Binding-site contacts:
Ligand atom C11 contacts residue TYR67 of chain 1.A at 3.7 Å (hydrophobic).
Ligand atom C26 contacts residue TYR161 of chain 1.A at 3.5 Å (hydrophobic).
Ligand atom C36 contacts residue GLU95 of chain 1.A at 3.6 Å.
Ligand atom C10 contacts residue ASP70 of chain 1.A at 3.5 Å.
Ligand atom CL1 contacts residue PHE71 of chain 1.A at 3.3 Å.
Ligand atom C46 contacts residue ARG66 of chain 1.A at 3.7 Å.
Ligand atom CL1 contacts residue GLU111 of chain 1.A at 3.7 Å.
Ligand atom O6 contacts residue TYR161 of chain 1.A at 3.5 Å.
Ligand atom C2 contacts residue TYR67 of chain 1.A at 3.5 Å (hydrophobic).
Ligand atom CL1 contacts residue PHE112 of chain 1.A at 3.7 Å.
Ligand atom C12 contacts residue ASP70 of chain 1.A at 3.6 Å.
Ligand atom O10 contacts residue ARG66 of chain 1.A at 3.1 Å (salt-bridge).
Ligand atom C21 contacts residue TYR67 of chain 1.A at 3.5 Å (hydrophobic).
Ligand atom O7 contacts residue PHE157 of chain 1.A at 3.6 Å.
Ligand atom C45 contacts residue ALA59 of chain 1.A at 3.2 Å (hydrophobic).
Ligand atom C30 contacts residue TYR161 of chain 1.A at 3.5 Å (hydrophobic).
Ligand atom O7 contacts residue GLY104 of chain 1.A at 3.5 Å (h-bond).
Ligand atom C25 contacts residue TYR67 of chain 1.A at 3.3 Å (hydrophobic).
Ligand atom CL1 contacts residue VAL115 of chain 1.A at 3.6 Å.
Ligand atom O1 contacts residue ASN102 of chain 1.A at 3.3 Å (h-bond).
Ligand atom O3 contacts residue GLY104 of chain 1.A at 3.0 Å (h-bond).
Ligand atom O7 contacts residue TYR161 of chain 1.A at 3.6 Å.
Ligand atom C43 contacts residue TYR161 of chain 1.A at 3.5 Å (hydrophobic).
Ligand atom N1 contacts residue GLY104 of chain 1.A at 3.4 Å.
Ligand atom O7 contacts residue VAL107 of chain 1.A at 3.3 Å.
Ligand atom C46 contacts residue ASP62 of chain 1.A at 3.4 Å.
Ligand atom C27 contacts residue TYR161 of chain 1.A at 3.5 Å (hydrophobic).
Ligand atom O2 contacts residue TYR67 of chain 1.A at 3.3 Å (h-bond).
Ligand atom C29 contacts residue TYR161 of chain 1.A at 3.7 Å (hydrophobic).
Ligand atom C38 contacts residue ASP62 of chain 1.A at 3.6 Å.
Ligand atom O3 contacts residue ASN102 of chain 1.A at 3.7 Å.
Ligand atom C26 contacts residue GLY104 of chain 1.A at 3.4 Å.
Ligand atom N5 contacts residue TYR161 of chain 1.A at 3.6 Å.
Ligand atom C17 contacts residue ASP70 of chain 1.A at 3.7 Å.
Ligand atom N6 contacts residue TYR161 of chain 1.A at 3.5 Å.
Ligand atom O6 contacts residue ALA59 of chain 1.A at 3.3 Å.
Ligand atom O7 contacts residue TRP103 of chain 1.A at 3.2 Å.
Ligand atom C19 contacts residue ALA108 of chain 1.A at 3.5 Å (hydrophobic).
Ligand atom C4 contacts residue ARG105 of chain 1.A at 3.7 Å.
Ligand atom N7 contacts residue ASP62 of chain 1.A at 2.8 Å (salt-bridge).

The small molecule below binds the protein below.
Small molecule (SMILES): CC1(C)CCC(CN2CCN(c3ccc(C(=O)NS(=O)(=O)c4ccc(NCC5CCOCC5)c([N+](=O)[O-])c4)c(Oc4cc5ccnc-5n(COP(=O)(O)O)c4)c3)CC2)=C(c2ccc(Cl)cc2)C1

Sequence of chain 1.A:
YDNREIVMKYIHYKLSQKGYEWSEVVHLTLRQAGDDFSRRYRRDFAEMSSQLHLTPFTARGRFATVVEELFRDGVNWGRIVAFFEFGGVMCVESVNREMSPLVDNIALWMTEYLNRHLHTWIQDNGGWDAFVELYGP